Sequence of chain 21.A:
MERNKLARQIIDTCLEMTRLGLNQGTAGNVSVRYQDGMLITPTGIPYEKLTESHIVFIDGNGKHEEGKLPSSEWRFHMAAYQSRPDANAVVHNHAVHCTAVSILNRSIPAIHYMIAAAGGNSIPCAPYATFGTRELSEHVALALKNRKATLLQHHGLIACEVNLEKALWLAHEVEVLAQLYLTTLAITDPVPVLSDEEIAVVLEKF

Binding-site contacts:
Ligand atom C2 contacts residue ALA27 of chain 1.A at 4.0 Å (hydrophobic).
Ligand atom O2P contacts residue SER72 of chain 1.A at 2.9 Å (h-bond).
Ligand atom O2 contacts residue HIS155 of chain 1.A at 2.9 Å (h-bond).
Ligand atom P contacts residue SER72 of chain 1.A at 4.0 Å.
Ligand atom C1 contacts residue HIS94 of chain 1.A at 3.9 Å.
Ligand atom O3P contacts residue THR43 of chain 1.A at 3.7 Å.
Ligand atom P contacts residue ASN29 of chain 1.A at 3.9 Å.
Ligand atom N2 contacts residue SER72 of chain 1.A at 4.0 Å.
Ligand atom P contacts residue THR43 of chain 1.A at 3.9 Å.
Ligand atom O2 contacts residue ZN1 of chain 1.B at 1.9 Å.
Ligand atom O1P contacts residue ASN29 of chain 1.A at 3.6 Å.
Ligand atom O4P contacts residue ASN29 of chain 1.A at 2.9 Å (h-bond).
Ligand atom O4P contacts residue SER71 of chain 1.A at 2.6 Å (h-bond).
Ligand atom N2 contacts residue TYR113 of chain 21.A at 3.7 Å.
Ligand atom P contacts residue SER71 of chain 1.A at 3.8 Å.
Ligand atom O2 contacts residue HIS92 of chain 1.A at 3.4 Å (h-bond).
Ligand atom O2 contacts residue TYR113 of chain 21.A at 3.4 Å (h-bond).
Ligand atom O1 contacts residue ZN1 of chain 1.B at 2.2 Å.
Ligand atom O2P contacts residue THR43 of chain 1.A at 2.9 Å (h-bond).
Ligand atom O1 contacts residue HIS94 of chain 1.A at 3.0 Å (h-bond).
Ligand atom N2 contacts residue GLU73 of chain 1.A at 3.1 Å (salt-bridge).
Ligand atom N2 contacts residue ASN29 of chain 1.A at 3.6 Å.
Ligand atom C2 contacts residue ASN29 of chain 1.A at 3.5 Å.
Ligand atom C2 contacts residue GLY28 of chain 1.A at 3.6 Å.
Ligand atom O2 contacts residue HIS94 of chain 1.A at 3.7 Å.
Ligand atom O1P contacts residue SER72 of chain 1.A at 3.6 Å.
Ligand atom O3P contacts residue GLY44 of chain 1.A at 2.9 Å (h-bond).
Ligand atom C1 contacts residue ZN1 of chain 1.B at 2.8 Å.
Ligand atom C1 contacts residue GLY28 of chain 1.A at 3.6 Å.
Ligand atom O3P contacts residue THR26 of chain 1.A at 3.6 Å (h-bond).
Ligand atom O1 contacts residue ASN29 of chain 1.A at 3.6 Å.
Ligand atom O4P contacts residue GLY28 of chain 1.A at 3.5 Å (h-bond).
Ligand atom N2 contacts residue ZN1 of chain 1.B at 2.8 Å.
Ligand atom C2 contacts residue THR26 of chain 1.A at 3.6 Å.
Ligand atom C1 contacts residue ASN29 of chain 1.A at 3.3 Å.
Ligand atom O1 contacts residue HIS92 of chain 1.A at 3.2 Å (h-bond).
Ligand atom O1 contacts residue ALA27 of chain 1.A at 3.8 Å.
Ligand atom O2 contacts residue GLU73 of chain 1.A at 2.4 Å (salt-bridge).
Ligand atom O2P contacts residue SER71 of chain 1.A at 3.7 Å.
Ligand atom O1 contacts residue GLY28 of chain 1.A at 2.9 Å (h-bond).

Sequence of chain 1.A:
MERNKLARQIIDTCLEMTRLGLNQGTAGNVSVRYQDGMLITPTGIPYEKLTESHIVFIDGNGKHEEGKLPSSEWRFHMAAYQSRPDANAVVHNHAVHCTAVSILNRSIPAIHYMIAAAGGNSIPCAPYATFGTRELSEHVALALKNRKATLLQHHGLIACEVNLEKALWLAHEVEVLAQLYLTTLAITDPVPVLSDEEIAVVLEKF

A protein and the small-molecule ligand that binds it are described below.
Small molecule (SMILES): O=C(COP(=O)(O)O)NO